A small-molecule ligand and the protein it binds are described below.
Small molecule (SMILES): CO[C@@H]1O[C@H](CO)[C@H](O)[C@H](O)[C@H]1O[C@H]1O[C@H](CO)[C@H](O)[C@H](O)[C@H]1O

Binding-site contacts:
Ligand atom C4 contacts residue TYR36 of chain 1.F at 4.0 Å (hydrophobic).
Ligand atom O4 contacts residue ASP100 of chain 1.F at 2.7 Å (salt-bridge).
Ligand atom O6 contacts residue VAL101 of chain 1.F at 3.5 Å.
Ligand atom C6 contacts residue GLN53 of chain 1.F at 3.8 Å.
Ligand atom C7 contacts residue HIS50 of chain 1.F at 4.0 Å.
Ligand atom O5 contacts residue TYR36 of chain 1.F at 3.7 Å.
Ligand atom C4 contacts residue ASP100 of chain 1.F at 3.5 Å.
Ligand atom O5 contacts residue HIS50 of chain 1.F at 3.4 Å (h-bond).
Ligand atom C3 contacts residue THR104 of chain 1.F at 3.9 Å.
Ligand atom O4 contacts residue CA1 of chain 1.V at 2.6 Å.
Ligand atom C3 contacts residue TYR36 of chain 1.F at 3.7 Å (hydrophobic).
Ligand atom C4 contacts residue THR104 of chain 1.F at 3.2 Å.
Ligand atom C3 contacts residue GLN53 of chain 1.F at 4.0 Å.
Ligand atom C6 contacts residue CYS62 of chain 1.F at 3.8 Å (hydrophobic).
Ligand atom C5 contacts residue GLN53 of chain 1.F at 3.9 Å.
Ligand atom C6 contacts residue ASP100 of chain 1.F at 3.5 Å.
Ligand atom O4 contacts residue GLN53 of chain 1.F at 2.8 Å (h-bond).
Ligand atom C5 contacts residue HIS50 of chain 1.F at 4.0 Å.
Ligand atom C3 contacts residue CA1 of chain 1.V at 3.3 Å.
Ligand atom O3 contacts residue ASN107 of chain 1.F at 2.8 Å (h-bond).
Ligand atom O3 contacts residue THR104 of chain 1.F at 3.2 Å (h-bond).
Ligand atom O3 contacts residue GLN53 of chain 1.F at 3.0 Å (h-bond).
Ligand atom C6 contacts residue HIS50 of chain 1.F at 3.3 Å.
Ligand atom O2 contacts residue ASN107 of chain 1.F at 2.8 Å (h-bond).
Ligand atom O3 contacts residue TYR36 of chain 1.F at 3.1 Å (h-bond).
Ligand atom C2 contacts residue CA1 of chain 1.V at 3.9 Å.
Ligand atom O4 contacts residue TYR36 of chain 1.F at 3.0 Å (h-bond).
Ligand atom C2 contacts residue TYR36 of chain 1.F at 3.3 Å (hydrophobic).
Ligand atom C3 contacts residue ASN107 of chain 1.F at 3.9 Å.
Ligand atom C1 contacts residue TYR36 of chain 1.F at 4.2 Å (hydrophobic).
Ligand atom C4 contacts residue CA1 of chain 1.V at 3.3 Å.
Ligand atom C2 contacts residue ASN107 of chain 1.F at 3.6 Å.
Ligand atom O6 contacts residue GLN53 of chain 1.F at 2.7 Å (h-bond).
Ligand atom C6 contacts residue VAL101 of chain 1.F at 4.0 Å (hydrophobic).
Ligand atom O1 contacts residue HIS50 of chain 1.F at 3.7 Å.
Ligand atom O6 contacts residue HIS50 of chain 1.F at 3.1 Å (h-bond).
Ligand atom O3 contacts residue CA1 of chain 1.V at 2.2 Å.
Ligand atom O4 contacts residue THR104 of chain 1.F at 3.5 Å (h-bond).
Ligand atom C4 contacts residue GLN53 of chain 1.F at 4.1 Å.
Ligand atom O2 contacts residue TYR36 of chain 1.F at 3.9 Å.

Sequence of chain 1.F:
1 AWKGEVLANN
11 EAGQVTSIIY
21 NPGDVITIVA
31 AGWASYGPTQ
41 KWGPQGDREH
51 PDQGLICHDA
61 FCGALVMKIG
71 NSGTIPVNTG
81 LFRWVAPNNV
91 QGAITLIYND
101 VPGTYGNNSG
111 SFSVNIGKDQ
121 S